Sequence of chain 1.E:
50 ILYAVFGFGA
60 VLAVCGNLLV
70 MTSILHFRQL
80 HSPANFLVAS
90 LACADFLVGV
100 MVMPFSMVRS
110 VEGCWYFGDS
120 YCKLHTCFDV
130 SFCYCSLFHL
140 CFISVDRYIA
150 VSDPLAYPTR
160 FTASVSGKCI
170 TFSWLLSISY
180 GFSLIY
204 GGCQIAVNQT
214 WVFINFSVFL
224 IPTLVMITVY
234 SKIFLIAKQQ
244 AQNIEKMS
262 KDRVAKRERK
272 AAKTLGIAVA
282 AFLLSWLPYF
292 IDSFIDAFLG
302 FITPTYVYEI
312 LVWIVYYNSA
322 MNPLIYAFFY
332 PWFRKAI

Binding-site contacts:
Ligand atom CAE contacts residue ILE326 of chain 1.E at 3.8 Å (hydrophobic).
Ligand atom CAA contacts residue ALA282 of chain 1.E at 3.3 Å (hydrophobic).
Ligand atom CBC contacts residue ARG335 of chain 1.E at 3.7 Å.
Ligand atom CAE contacts residue LEU325 of chain 1.E at 4.2 Å (hydrophobic).
Ligand atom CAA contacts residue LEU285 of chain 1.E at 3.9 Å (hydrophobic).
Ligand atom CAZ contacts residue ARG335 of chain 1.E at 4.5 Å.
Ligand atom CAD contacts residue PHE329 of chain 1.E at 3.0 Å (hydrophobic).
Ligand atom CAR contacts residue ARG335 of chain 1.E at 3.5 Å.
Ligand atom CAN contacts residue MET322 of chain 1.E at 4.3 Å (hydrophobic).
Ligand atom CBA contacts residue MET322 of chain 1.E at 4.2 Å (hydrophobic).
Ligand atom OAW contacts residue ARG335 of chain 1.E at 3.3 Å (salt-bridge).
Ligand atom CAA contacts residue ALA281 of chain 1.E at 3.3 Å (hydrophobic).
Ligand atom CAD contacts residue ARG335 of chain 1.E at 4.3 Å.
Ligand atom OAF contacts residue ARG335 of chain 1.E at 3.8 Å.
Ligand atom CAC contacts residue LEU325 of chain 1.E at 4.5 Å (hydrophobic).
Ligand atom CAJ contacts residue MET322 of chain 1.E at 3.6 Å (hydrophobic).
Ligand atom CAA contacts residue ILE278 of chain 1.E at 4.4 Å (hydrophobic).
Ligand atom CBD contacts residue PHE330 of chain 1.E at 4.5 Å (hydrophobic).
Ligand atom CAN contacts residue ILE278 of chain 1.E at 4.3 Å (hydrophobic).
Ligand atom CAC contacts residue MET322 of chain 1.E at 3.7 Å (hydrophobic).
Ligand atom CAD contacts residue PHE330 of chain 1.E at 3.5 Å (hydrophobic).
Ligand atom CAV contacts residue ARG335 of chain 1.E at 3.5 Å.
Ligand atom CAR contacts residue PHE329 of chain 1.E at 4.3 Å (hydrophobic).
Ligand atom CBB contacts residue ILE326 of chain 1.E at 3.6 Å (hydrophobic).
Ligand atom CAJ contacts residue ILE326 of chain 1.E at 4.4 Å (hydrophobic).
Ligand atom CBA contacts residue ALA282 of chain 1.E at 4.4 Å (hydrophobic).
Ligand atom CAC contacts residue ILE326 of chain 1.E at 3.8 Å (hydrophobic).
Ligand atom CAS contacts residue LEU325 of chain 1.E at 3.8 Å (hydrophobic).
Ligand atom CAY contacts residue ARG335 of chain 1.E at 4.4 Å.
Ligand atom CAN contacts residue ALA282 of chain 1.E at 4.4 Å (hydrophobic).
Ligand atom CAT contacts residue PHE329 of chain 1.E at 4.5 Å (hydrophobic).
Ligand atom CAE contacts residue PHE330 of chain 1.E at 3.7 Å (hydrophobic).
Ligand atom CAD contacts residue LEU325 of chain 1.E at 4.2 Å (hydrophobic).
Ligand atom CAA contacts residue MET322 of chain 1.E at 4.4 Å (hydrophobic).
Ligand atom CAP contacts residue ILE278 of chain 1.E at 4.5 Å (hydrophobic).
Ligand atom CAU contacts residue LEU325 of chain 1.E at 3.7 Å (hydrophobic).
Ligand atom CBH contacts residue PHE329 of chain 1.E at 4.3 Å (hydrophobic).

A protein and the small-molecule ligand that binds it are described below.
Small molecule (SMILES): CC(C)CCC[C@@H](C)[C@H]1CC[C@H]2[C@@H]3CC=C4C[C@@H](OC(=O)CCC(=O)O)CC[C@]4(C)[C@H]3CC[C@]12C